Sequence of chain 1.A:
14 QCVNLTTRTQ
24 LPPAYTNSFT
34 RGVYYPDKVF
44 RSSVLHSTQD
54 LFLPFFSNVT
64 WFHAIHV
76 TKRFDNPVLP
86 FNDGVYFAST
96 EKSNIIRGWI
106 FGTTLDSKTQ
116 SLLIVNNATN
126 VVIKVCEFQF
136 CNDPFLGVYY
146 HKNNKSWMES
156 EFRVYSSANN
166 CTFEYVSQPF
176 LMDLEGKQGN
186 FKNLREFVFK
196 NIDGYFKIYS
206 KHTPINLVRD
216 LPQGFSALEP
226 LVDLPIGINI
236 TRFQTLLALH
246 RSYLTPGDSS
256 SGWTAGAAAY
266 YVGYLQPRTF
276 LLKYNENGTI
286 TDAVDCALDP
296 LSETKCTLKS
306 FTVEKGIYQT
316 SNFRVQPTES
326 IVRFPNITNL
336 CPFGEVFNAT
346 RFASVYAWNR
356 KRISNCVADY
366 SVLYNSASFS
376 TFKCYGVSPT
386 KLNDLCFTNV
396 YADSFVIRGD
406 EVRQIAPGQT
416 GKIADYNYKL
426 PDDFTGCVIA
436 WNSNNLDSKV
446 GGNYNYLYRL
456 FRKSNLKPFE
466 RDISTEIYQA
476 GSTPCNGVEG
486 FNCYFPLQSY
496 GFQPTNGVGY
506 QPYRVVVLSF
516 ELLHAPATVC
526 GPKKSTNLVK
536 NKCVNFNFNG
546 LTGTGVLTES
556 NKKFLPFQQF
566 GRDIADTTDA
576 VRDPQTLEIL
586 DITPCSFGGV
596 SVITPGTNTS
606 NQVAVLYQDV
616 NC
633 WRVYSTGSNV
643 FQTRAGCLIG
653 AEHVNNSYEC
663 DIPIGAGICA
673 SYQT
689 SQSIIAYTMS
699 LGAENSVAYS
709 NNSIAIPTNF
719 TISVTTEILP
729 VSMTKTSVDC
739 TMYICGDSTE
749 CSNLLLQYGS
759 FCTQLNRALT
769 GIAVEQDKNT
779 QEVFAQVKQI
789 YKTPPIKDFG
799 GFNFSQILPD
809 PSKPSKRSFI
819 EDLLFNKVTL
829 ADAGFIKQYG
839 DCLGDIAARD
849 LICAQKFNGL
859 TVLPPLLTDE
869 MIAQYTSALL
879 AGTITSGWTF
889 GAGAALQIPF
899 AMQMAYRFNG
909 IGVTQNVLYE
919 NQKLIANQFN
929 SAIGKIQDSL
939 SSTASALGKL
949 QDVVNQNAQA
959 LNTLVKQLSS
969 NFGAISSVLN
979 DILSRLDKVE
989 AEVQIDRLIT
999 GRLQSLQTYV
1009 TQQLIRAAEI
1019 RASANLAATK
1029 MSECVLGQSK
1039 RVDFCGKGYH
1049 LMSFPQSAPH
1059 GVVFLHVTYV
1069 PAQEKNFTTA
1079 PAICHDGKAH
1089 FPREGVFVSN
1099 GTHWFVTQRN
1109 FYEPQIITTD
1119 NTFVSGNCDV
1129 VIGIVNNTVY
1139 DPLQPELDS

A protein and the small-molecule ligand that binds it are described below.
Small molecule (SMILES): CC(=O)N[C@H]1[C@H](O[C@H]2[C@H](O)[C@@H](NC(C)=O)CO[C@@H]2CO)O[C@H](CO)[C@@H](O)[C@@H]1O

Sequence of chain 1.C:
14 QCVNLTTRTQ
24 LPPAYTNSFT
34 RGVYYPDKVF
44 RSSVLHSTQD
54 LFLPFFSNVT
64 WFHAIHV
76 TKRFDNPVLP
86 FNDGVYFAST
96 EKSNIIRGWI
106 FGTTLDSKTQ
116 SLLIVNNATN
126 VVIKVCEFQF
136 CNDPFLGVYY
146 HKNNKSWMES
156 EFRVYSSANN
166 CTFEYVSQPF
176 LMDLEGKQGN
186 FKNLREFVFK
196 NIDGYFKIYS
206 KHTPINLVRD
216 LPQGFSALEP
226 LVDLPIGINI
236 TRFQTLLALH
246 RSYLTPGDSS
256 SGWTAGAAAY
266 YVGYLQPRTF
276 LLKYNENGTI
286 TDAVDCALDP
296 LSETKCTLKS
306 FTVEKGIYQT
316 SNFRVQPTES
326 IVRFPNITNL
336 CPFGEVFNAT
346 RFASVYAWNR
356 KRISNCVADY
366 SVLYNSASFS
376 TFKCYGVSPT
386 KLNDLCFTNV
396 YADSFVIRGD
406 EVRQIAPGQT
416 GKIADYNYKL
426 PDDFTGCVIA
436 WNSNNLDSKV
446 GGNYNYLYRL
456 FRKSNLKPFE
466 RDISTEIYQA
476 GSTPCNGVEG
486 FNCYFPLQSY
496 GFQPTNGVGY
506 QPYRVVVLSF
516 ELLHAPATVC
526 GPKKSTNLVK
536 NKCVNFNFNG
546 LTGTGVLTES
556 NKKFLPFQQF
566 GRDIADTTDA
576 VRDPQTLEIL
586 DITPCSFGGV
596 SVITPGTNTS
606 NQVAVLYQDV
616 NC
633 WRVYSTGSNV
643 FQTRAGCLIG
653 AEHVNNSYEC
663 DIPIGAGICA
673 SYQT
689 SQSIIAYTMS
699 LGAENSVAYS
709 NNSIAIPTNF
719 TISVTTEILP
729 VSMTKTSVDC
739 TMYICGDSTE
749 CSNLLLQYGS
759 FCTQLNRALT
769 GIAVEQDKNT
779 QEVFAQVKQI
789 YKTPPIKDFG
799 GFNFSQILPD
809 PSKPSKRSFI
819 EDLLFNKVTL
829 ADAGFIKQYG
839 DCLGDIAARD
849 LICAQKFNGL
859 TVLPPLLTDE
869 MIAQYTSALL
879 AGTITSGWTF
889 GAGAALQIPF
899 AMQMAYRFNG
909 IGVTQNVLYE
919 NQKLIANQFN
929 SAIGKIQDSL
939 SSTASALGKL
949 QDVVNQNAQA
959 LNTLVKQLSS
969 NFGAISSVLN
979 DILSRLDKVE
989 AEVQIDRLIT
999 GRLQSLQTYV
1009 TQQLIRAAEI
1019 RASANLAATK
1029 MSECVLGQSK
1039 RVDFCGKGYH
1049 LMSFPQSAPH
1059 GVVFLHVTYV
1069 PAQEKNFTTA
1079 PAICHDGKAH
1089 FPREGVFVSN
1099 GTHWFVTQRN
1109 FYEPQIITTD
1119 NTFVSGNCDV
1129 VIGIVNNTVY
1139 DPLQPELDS

Binding-site contacts:
Ligand atom O3 contacts residue SER459 of chain 1.C at 3.6 Å.
Ligand atom O5 contacts residue THR108 of chain 1.A at 3.2 Å (h-bond).
Ligand atom C5 contacts residue ASN234 of chain 1.A at 3.6 Å.
Ligand atom C7 contacts residue ASN460 of chain 1.C at 4.3 Å.
Ligand atom C5 contacts residue THR236 of chain 1.A at 3.9 Å.
Ligand atom C3 contacts residue ASN234 of chain 1.A at 3.8 Å.
Ligand atom N2 contacts residue ARG457 of chain 1.C at 4.5 Å.
Ligand atom C8 contacts residue SER459 of chain 1.C at 4.3 Å.
Ligand atom O6 contacts residue THR108 of chain 1.A at 3.0 Å (h-bond).
Ligand atom C5 contacts residue THR108 of chain 1.A at 3.9 Å.
Ligand atom C8 contacts residue GLU465 of chain 1.C at 3.6 Å.
Ligand atom O6 contacts residue LYS458 of chain 1.C at 3.6 Å.
Ligand atom O5 contacts residue THR236 of chain 1.A at 3.8 Å.
Ligand atom O7 contacts residue ASN234 of chain 1.A at 4.2 Å.
Ligand atom C5 contacts residue LYS458 of chain 1.C at 3.9 Å.
Ligand atom C1 contacts residue THR236 of chain 1.A at 4.0 Å.
Ligand atom C8 contacts residue ARG457 of chain 1.C at 3.6 Å.
Ligand atom C1 contacts residue THR108 of chain 1.A at 4.3 Å.
Ligand atom C7 contacts residue SER459 of chain 1.C at 3.7 Å.
Ligand atom C7 contacts residue ARG457 of chain 1.C at 3.4 Å.
Ligand atom N2 contacts residue ASN234 of chain 1.A at 2.9 Å (h-bond).
Ligand atom C6 contacts residue THR236 of chain 1.A at 4.3 Å.
Ligand atom O5 contacts residue ASN234 of chain 1.A at 2.3 Å (h-bond).
Ligand atom C7 contacts residue GLU465 of chain 1.C at 4.4 Å.
Ligand atom C8 contacts residue ASN460 of chain 1.C at 3.5 Å.
Ligand atom O7 contacts residue ASN460 of chain 1.C at 4.2 Å.
Ligand atom C7 contacts residue ASN234 of chain 1.A at 3.7 Å.
Ligand atom C2 contacts residue ASN234 of chain 1.A at 2.4 Å.
Ligand atom C8 contacts residue LYS462 of chain 1.C at 3.8 Å.
Ligand atom C1 contacts residue ASN234 of chain 1.A at 1.4 Å.
Ligand atom O7 contacts residue ARG457 of chain 1.C at 2.6 Å (salt-bridge).
Ligand atom C4 contacts residue ASN234 of chain 1.A at 4.2 Å.
Ligand atom O4 contacts residue LYS458 of chain 1.C at 4.4 Å.
Ligand atom C6 contacts residue LYS458 of chain 1.C at 3.7 Å.
Ligand atom O7 contacts residue SER459 of chain 1.C at 2.9 Å (h-bond).
Ligand atom C6 contacts residue THR108 of chain 1.A at 3.4 Å.
Ligand atom O6 contacts residue SER459 of chain 1.C at 3.7 Å.